Binding-site contacts:
Ligand atom CAB contacts residue THR118 of chain 2.A at 3.8 Å.
Ligand atom CAB contacts residue THR119 of chain 2.A at 3.8 Å.
Ligand atom CAA contacts residue THR106 of chain 2.A at 3.0 Å.
Ligand atom CAG contacts residue LEU17 of chain 1.A at 3.5 Å (hydrophobic).
Ligand atom CAI contacts residue LYS15 of chain 2.A at 3.8 Å.
Ligand atom OAE contacts residue 16L1 of chain 2.C at 0.4 Å (h-bond).
Ligand atom CAA contacts residue VAL121 of chain 2.A at 3.7 Å (hydrophobic).
Ligand atom CAV contacts residue 16L1 of chain 2.C at 0.2 Å.
Ligand atom NAO contacts residue 16L1 of chain 2.C at 2.7 Å.
Ligand atom CAG contacts residue 16L1 of chain 2.C at 1.2 Å.
Ligand atom CAS contacts residue 16L1 of chain 2.C at 0.9 Å.
Ligand atom CAC contacts residue SER117 of chain 1.A at 2.9 Å.
Ligand atom CAB contacts residue SER117 of chain 2.A at 3.3 Å.
Ligand atom CAK contacts residue 16L1 of chain 2.C at 0.9 Å.
Ligand atom CAT contacts residue 16L1 of chain 2.C at 0.2 Å.
Ligand atom CAU contacts residue 16L1 of chain 2.C at 1.4 Å.
Ligand atom CAH contacts residue 16L1 of chain 2.C at 0.4 Å.
Ligand atom CAV contacts residue LEU110 of chain 1.A at 3.8 Å (hydrophobic).
Ligand atom CAJ contacts residue 16L1 of chain 2.C at 0.8 Å.
Ligand atom CAP contacts residue THR106 of chain 2.A at 3.8 Å.
Ligand atom CAC contacts residue 16L1 of chain 2.C at 0.4 Å.
Ligand atom CAC contacts residue THR118 of chain 1.A at 3.8 Å.
Ligand atom CAB contacts residue 16L1 of chain 2.C at 0.4 Å.
Ligand atom CAN contacts residue 16L1 of chain 2.C at 1.7 Å.
Ligand atom OAE contacts residue LEU110 of chain 1.A at 3.4 Å.
Ligand atom OAD contacts residue VAL121 of chain 2.A at 3.5 Å.
Ligand atom OAE contacts residue SER117 of chain 2.A at 2.7 Å (h-bond).
Ligand atom CAR contacts residue 16L1 of chain 2.C at 0.2 Å.
Ligand atom CAM contacts residue 16L1 of chain 2.C at 0.2 Å.
Ligand atom CAI contacts residue 16L1 of chain 2.C at 0.9 Å.
Ligand atom CAF contacts residue THR106 of chain 2.A at 3.3 Å.
Ligand atom OAE contacts residue LEU110 of chain 2.A at 3.7 Å.
Ligand atom OAE contacts residue SER117 of chain 1.A at 2.9 Å (h-bond).
Ligand atom CAP contacts residue 16L1 of chain 2.C at 3.6 Å.
Ligand atom CAR contacts residue SER117 of chain 1.A at 3.8 Å.
Ligand atom CAG contacts residue ALA108 of chain 2.A at 3.7 Å (hydrophobic).
Ligand atom CAQ contacts residue 16L1 of chain 2.C at 0.2 Å.
Ligand atom OAD contacts residue 16L1 of chain 2.C at 3.8 Å.
Ligand atom CAV contacts residue SER117 of chain 2.A at 3.8 Å.
Ligand atom CAL contacts residue 16L1 of chain 2.C at 0.2 Å.

Sequence of chain 1.A:
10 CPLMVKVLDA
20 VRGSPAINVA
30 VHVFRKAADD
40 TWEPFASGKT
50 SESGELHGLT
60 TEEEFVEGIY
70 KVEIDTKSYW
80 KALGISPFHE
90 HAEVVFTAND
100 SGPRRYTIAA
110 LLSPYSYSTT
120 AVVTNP

This small molecule binds to this protein.
Small molecule (SMILES): C=CC(=O)Nc1cccc(/C=C/c2cc(C)c(O)c(C)c2)c1

Sequence of chain 2.A:
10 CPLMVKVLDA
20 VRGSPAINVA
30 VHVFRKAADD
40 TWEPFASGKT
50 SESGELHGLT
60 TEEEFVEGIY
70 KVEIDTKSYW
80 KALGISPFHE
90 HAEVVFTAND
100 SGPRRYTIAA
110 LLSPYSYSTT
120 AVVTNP